Binding-site contacts:
Ligand atom C3 contacts residue ASN80 of chain 1.G at 3.8 Å.
Ligand atom C5 contacts residue HIS119 of chain 1.G at 4.2 Å.
Ligand atom C7 contacts residue ASN80 of chain 1.G at 3.7 Å.
Ligand atom C2 contacts residue ASN80 of chain 1.G at 2.5 Å.
Ligand atom C5 contacts residue ASN80 of chain 1.G at 3.7 Å.
Ligand atom C8 contacts residue LEU79 of chain 1.G at 4.1 Å (hydrophobic).
Ligand atom C1 contacts residue ASN80 of chain 1.G at 1.4 Å.
Ligand atom C1 contacts residue HIS119 of chain 1.G at 3.8 Å.
Ligand atom N2 contacts residue ASN80 of chain 1.G at 2.9 Å (h-bond).
Ligand atom O5 contacts residue ASN80 of chain 1.G at 2.4 Å (h-bond).
Ligand atom C8 contacts residue PRO78 of chain 1.G at 3.4 Å (hydrophobic).
Ligand atom O7 contacts residue ASN80 of chain 1.G at 4.0 Å.
Ligand atom C4 contacts residue ASN80 of chain 1.G at 4.2 Å.
Ligand atom O5 contacts residue HIS119 of chain 1.G at 3.5 Å.
Ligand atom C8 contacts residue ASN80 of chain 1.G at 4.5 Å.
Ligand atom C6 contacts residue HIS119 of chain 1.G at 4.3 Å.

Sequence of chain 1.G:
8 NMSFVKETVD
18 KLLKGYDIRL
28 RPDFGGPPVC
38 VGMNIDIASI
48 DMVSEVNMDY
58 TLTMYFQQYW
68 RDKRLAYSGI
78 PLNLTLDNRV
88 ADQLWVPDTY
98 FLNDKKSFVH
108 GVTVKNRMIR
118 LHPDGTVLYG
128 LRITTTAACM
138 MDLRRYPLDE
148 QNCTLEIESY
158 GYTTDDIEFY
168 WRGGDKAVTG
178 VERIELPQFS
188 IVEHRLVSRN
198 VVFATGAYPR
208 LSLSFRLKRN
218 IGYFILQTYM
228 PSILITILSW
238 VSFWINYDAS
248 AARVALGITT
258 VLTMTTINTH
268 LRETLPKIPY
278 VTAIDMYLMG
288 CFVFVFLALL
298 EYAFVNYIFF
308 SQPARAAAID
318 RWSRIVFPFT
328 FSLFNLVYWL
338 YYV

A protein and the small-molecule ligand that binds it are described below.
Small molecule (SMILES): CC(=O)N[C@@H]1[C@@H](O)[C@H](O)[C@@H](CO)O[C@H]1O